The protein below binds the small molecule below.
Small molecule (SMILES): Nc1nc2[nH]cnc2c(=O)[nH]1

Sequence of chain 38.D:
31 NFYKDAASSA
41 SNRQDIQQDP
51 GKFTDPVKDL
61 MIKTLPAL

Sequence of chain 38.B:
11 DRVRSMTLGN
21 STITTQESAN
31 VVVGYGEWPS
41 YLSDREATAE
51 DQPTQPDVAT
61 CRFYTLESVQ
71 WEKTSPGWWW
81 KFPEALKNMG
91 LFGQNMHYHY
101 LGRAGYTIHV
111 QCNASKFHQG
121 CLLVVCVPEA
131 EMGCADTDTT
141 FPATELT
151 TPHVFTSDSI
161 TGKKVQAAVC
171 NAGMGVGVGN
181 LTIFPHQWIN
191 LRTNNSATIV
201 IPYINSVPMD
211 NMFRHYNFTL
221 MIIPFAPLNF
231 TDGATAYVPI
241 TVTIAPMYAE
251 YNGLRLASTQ

Binding-site contacts:
Ligand atom O6 contacts residue LYS58 of chain 38.D at 4.2 Å.
Ligand atom N3 contacts residue TRP38 of chain 38.B at 4.3 Å.
Ligand atom C5 contacts residue TRP38 of chain 38.B at 3.9 Å (hydrophobic).
Ligand atom C8 contacts residue TRP38 of chain 38.B at 4.1 Å (hydrophobic).
Ligand atom O6 contacts residue TRP38 of chain 38.B at 3.7 Å.
Ligand atom N9 contacts residue TRP38 of chain 38.B at 4.4 Å.
Ligand atom C2 contacts residue TRP38 of chain 38.B at 4.2 Å (hydrophobic).
Ligand atom N1 contacts residue LYS58 of chain 38.D at 4.0 Å.
Ligand atom C4 contacts residue TRP38 of chain 38.B at 4.1 Å (hydrophobic).
Ligand atom N7 contacts residue TRP38 of chain 38.B at 3.7 Å.
Ligand atom C6 contacts residue TRP38 of chain 38.B at 3.9 Å (hydrophobic).
Ligand atom N1 contacts residue TRP38 of chain 38.B at 4.1 Å.